A protein and the small-molecule ligand that binds it are described below.
Small molecule (SMILES): CCN(c1ccccc1)S(=O)(=O)c1ccc(Cl)c(C(=O)Nc2ccccc2N2CCCC2=O)c1

Sequence of chain 1.B:
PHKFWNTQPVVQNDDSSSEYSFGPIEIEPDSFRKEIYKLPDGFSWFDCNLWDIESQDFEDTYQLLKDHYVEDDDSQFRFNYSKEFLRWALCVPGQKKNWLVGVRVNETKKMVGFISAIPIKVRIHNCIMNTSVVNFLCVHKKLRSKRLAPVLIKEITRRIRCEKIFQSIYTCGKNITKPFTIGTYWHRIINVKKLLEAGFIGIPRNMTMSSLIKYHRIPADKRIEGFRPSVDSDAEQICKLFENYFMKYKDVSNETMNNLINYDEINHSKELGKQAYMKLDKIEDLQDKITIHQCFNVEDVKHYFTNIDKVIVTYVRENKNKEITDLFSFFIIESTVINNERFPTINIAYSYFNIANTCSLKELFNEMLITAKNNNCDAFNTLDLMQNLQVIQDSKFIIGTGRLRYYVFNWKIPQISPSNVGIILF

Binding-site contacts:
Ligand atom C06 contacts residue SER340 of chain 1.B at 3.3 Å.
Ligand atom C15 contacts residue TYR190 of chain 1.B at 3.2 Å (hydrophobic).
Ligand atom C06 contacts residue PHE84 of chain 1.B at 3.5 Å (hydrophobic).
Ligand atom C30 contacts residue PHE84 of chain 1.B at 3.6 Å (hydrophobic).
Ligand atom O11 contacts residue HIS192 of chain 1.B at 3.2 Å.
Ligand atom C16 contacts residue TYR190 of chain 1.B at 3.6 Å (hydrophobic).
Ligand atom O12 contacts residue TYR355 of chain 1.B at 2.6 Å (h-bond).
Ligand atom C30 contacts residue PHE431 of chain 1.B at 3.3 Å (hydrophobic).
Ligand atom C09 contacts residue ASP77 of chain 1.B at 3.4 Å.
Ligand atom C08 contacts residue GLU76 of chain 1.B at 3.7 Å.
Ligand atom C01 contacts residue PHE82 of chain 1.B at 3.5 Å (hydrophobic).
Ligand atom C05 contacts residue PHE84 of chain 1.B at 3.7 Å (hydrophobic).
Ligand atom C31 contacts residue PHE431 of chain 1.B at 3.3 Å (hydrophobic).
Ligand atom C14 contacts residue TYR190 of chain 1.B at 3.5 Å (hydrophobic).
Ligand atom O11 contacts residue ASN386 of chain 1.B at 2.7 Å (h-bond).
Ligand atom C28 contacts residue PHE84 of chain 1.B at 3.9 Å (hydrophobic).
Ligand atom C26 contacts residue VAL75 of chain 1.B at 3.8 Å (hydrophobic).
Ligand atom C31 contacts residue PHE84 of chain 1.B at 3.7 Å (hydrophobic).
Ligand atom O34 contacts residue TYR190 of chain 1.B at 3.0 Å (h-bond).
Ligand atom C32 contacts residue TYR190 of chain 1.B at 3.4 Å (hydrophobic).
Ligand atom O12 contacts residue ASN386 of chain 1.B at 3.6 Å (h-bond).
Ligand atom C26 contacts residue MYA1 of chain 1.K at 3.5 Å.
Ligand atom C08 contacts residue ASP77 of chain 1.B at 3.5 Å.
Ligand atom CL17 contacts residue ARG408 of chain 1.B at 3.4 Å.
Ligand atom N22 contacts residue LEU409 of chain 1.B at 3.5 Å.
Ligand atom C05 contacts residue SER340 of chain 1.B at 3.4 Å.
Ligand atom C25 contacts residue MYA1 of chain 1.K at 3.8 Å.
Ligand atom C15 contacts residue GLY407 of chain 1.B at 3.8 Å.
Ligand atom C30 contacts residue TYR86 of chain 1.B at 2.8 Å (hydrophobic).
Ligand atom C31 contacts residue TYR86 of chain 1.B at 3.3 Å (hydrophobic).
Ligand atom N29 contacts residue PHE84 of chain 1.B at 3.7 Å.
Ligand atom C07 contacts residue PHE84 of chain 1.B at 3.6 Å (hydrophobic).
Ligand atom S10 contacts residue ASN386 of chain 1.B at 3.7 Å.
Ligand atom C07 contacts residue ASP77 of chain 1.B at 3.8 Å.
Ligand atom C33 contacts residue TYR190 of chain 1.B at 3.5 Å (hydrophobic).
Ligand atom C23 contacts residue LEU409 of chain 1.B at 3.7 Å (hydrophobic).
Ligand atom C07 contacts residue VAL75 of chain 1.B at 3.5 Å (hydrophobic).
Ligand atom C31 contacts residue ILE338 of chain 1.B at 3.6 Å (hydrophobic).
Ligand atom O34 contacts residue LEU409 of chain 1.B at 3.6 Å.
Ligand atom CL17 contacts residue GLY407 of chain 1.B at 3.5 Å.